A small-molecule ligand and the protein it binds are described below.
Small molecule (SMILES): N=C(N)c1ccc(C[C@@H]2CCCC[C@@H](Cc3ccc(C(=N)N)cc3)C2=O)cc1

Sequence of chain 1.A:
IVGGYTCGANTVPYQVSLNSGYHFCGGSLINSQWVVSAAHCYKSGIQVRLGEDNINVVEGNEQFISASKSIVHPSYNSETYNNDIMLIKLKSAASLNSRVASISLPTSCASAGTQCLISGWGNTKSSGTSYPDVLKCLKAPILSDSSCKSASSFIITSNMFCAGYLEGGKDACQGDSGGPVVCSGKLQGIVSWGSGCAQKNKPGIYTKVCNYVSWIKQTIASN

Binding-site contacts:
Ligand atom N26 contacts residue THR80 of chain 1.A at 3.0 Å (h-bond).
Ligand atom C1 contacts residue SER192 of chain 1.A at 3.8 Å.
Ligand atom N16 contacts residue GLY204 of chain 1.A at 3.4 Å.
Ligand atom C2 contacts residue TYR81 of chain 1.A at 3.5 Å (hydrophobic).
Ligand atom C2 contacts residue HIS40 of chain 1.A at 3.7 Å.
Ligand atom N16 contacts residue TRP193 of chain 1.A at 3.9 Å.
Ligand atom C25 contacts residue TRP193 of chain 1.A at 3.5 Å (hydrophobic).
Ligand atom C8 contacts residue SER177 of chain 1.A at 3.6 Å.
Ligand atom N17 contacts residue CYS197 of chain 1.A at 3.7 Å.
Ligand atom C13 contacts residue GLY194 of chain 1.A at 3.5 Å.
Ligand atom C15 contacts residue ASP171 of chain 1.A at 3.5 Å.
Ligand atom C14 contacts residue GLN174 of chain 1.A at 4.0 Å.
Ligand atom C12 contacts residue TRP193 of chain 1.A at 3.8 Å (hydrophobic).
Ligand atom C21 contacts residue TRP193 of chain 1.A at 3.6 Å (hydrophobic).
Ligand atom C22 contacts residue TRP193 of chain 1.A at 3.6 Å (hydrophobic).
Ligand atom C10 contacts residue TRP193 of chain 1.A at 3.9 Å (hydrophobic).
Ligand atom N26 contacts residue TYR81 of chain 1.A at 3.4 Å.
Ligand atom C23 contacts residue TYR81 of chain 1.A at 3.6 Å (hydrophobic).
Ligand atom C15 contacts residue ALA172 of chain 1.A at 3.3 Å (hydrophobic).
Ligand atom C14 contacts residue GLY194 of chain 1.A at 3.7 Å.
Ligand atom C23 contacts residue TRP193 of chain 1.A at 3.8 Å (hydrophobic).
Ligand atom N27 contacts residue TRP193 of chain 1.A at 3.9 Å.
Ligand atom O7 contacts residue TRP193 of chain 1.A at 3.2 Å.
Ligand atom C4 contacts residue GLN174 of chain 1.A at 3.7 Å.
Ligand atom C15 contacts residue GLY196 of chain 1.A at 3.9 Å.
Ligand atom N16 contacts residue ASP171 of chain 1.A at 3.0 Å (salt-bridge).
Ligand atom N27 contacts residue GLU79 of chain 1.A at 3.9 Å.
Ligand atom C8 contacts residue GLN174 of chain 1.A at 3.8 Å.
Ligand atom C24 contacts residue TYR81 of chain 1.A at 3.4 Å (hydrophobic).
Ligand atom N17 contacts residue GLY196 of chain 1.A at 2.9 Å (h-bond).
Ligand atom N16 contacts residue ALA172 of chain 1.A at 3.3 Å (h-bond).
Ligand atom C20 contacts residue GLY194 of chain 1.A at 3.9 Å.
Ligand atom C11 contacts residue TRP193 of chain 1.A at 3.9 Å (hydrophobic).
Ligand atom N17 contacts residue ALA172 of chain 1.A at 3.2 Å (h-bond).
Ligand atom C13 contacts residue TRP193 of chain 1.A at 3.9 Å (hydrophobic).
Ligand atom C13 contacts residue GLY196 of chain 1.A at 3.5 Å.
Ligand atom N17 contacts residue ASP171 of chain 1.A at 2.7 Å (salt-bridge).
Ligand atom O7 contacts residue GLY194 of chain 1.A at 3.2 Å (h-bond).
Ligand atom C12 contacts residue GLY194 of chain 1.A at 3.8 Å.
Ligand atom N26 contacts residue TRP193 of chain 1.A at 3.2 Å.